Sequence of chain 1.I:
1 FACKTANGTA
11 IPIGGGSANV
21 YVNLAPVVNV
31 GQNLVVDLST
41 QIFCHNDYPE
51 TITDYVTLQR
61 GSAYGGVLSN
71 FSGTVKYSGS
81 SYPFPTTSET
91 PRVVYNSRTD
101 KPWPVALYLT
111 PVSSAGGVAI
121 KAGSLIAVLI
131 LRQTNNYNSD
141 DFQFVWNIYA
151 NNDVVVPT

Binding-site contacts:
Ligand atom O3 contacts residue PHE142 of chain 1.I at 3.7 Å.
Ligand atom O6 contacts residue ASP54 of chain 1.I at 2.6 Å (salt-bridge).
Ligand atom O3 contacts residue ASN135 of chain 1.I at 3.6 Å (h-bond).
Ligand atom C4 contacts residue GLN133 of chain 1.I at 3.7 Å.
Ligand atom O4 contacts residue ILE52 of chain 1.I at 3.4 Å.
Ligand atom O5 contacts residue ASP47 of chain 1.I at 3.8 Å.
Ligand atom FAL contacts residue ILE52 of chain 1.I at 3.2 Å.
Ligand atom C3 contacts residue ASP140 of chain 1.I at 3.3 Å.
Ligand atom C1 contacts residue PHE1 of chain 1.I at 3.7 Å (hydrophobic).
Ligand atom C2 contacts residue PHE1 of chain 1.I at 3.7 Å (hydrophobic).
Ligand atom CAL contacts residue TYR48 of chain 1.I at 3.5 Å (hydrophobic).
Ligand atom O2 contacts residue ILE13 of chain 1.I at 3.5 Å.
Ligand atom O3 contacts residue ASP140 of chain 1.I at 2.9 Å (salt-bridge).
Ligand atom O4 contacts residue ASN135 of chain 1.I at 3.0 Å (h-bond).
Ligand atom C5 contacts residue PHE1 of chain 1.I at 3.6 Å (hydrophobic).
Ligand atom CAK contacts residue TYR48 of chain 1.I at 3.6 Å (hydrophobic).
Ligand atom CAE contacts residue ILE52 of chain 1.I at 3.5 Å (hydrophobic).
Ligand atom O2 contacts residue PHE1 of chain 1.I at 2.8 Å (h-bond).
Ligand atom C6 contacts residue ASP47 of chain 1.I at 3.6 Å.
Ligand atom FAK contacts residue THR51 of chain 1.I at 3.5 Å.
Ligand atom FAK contacts residue TYR48 of chain 1.I at 3.5 Å.
Ligand atom FAI contacts residue TYR48 of chain 1.I at 3.6 Å.
Ligand atom CAH contacts residue TYR48 of chain 1.I at 3.6 Å (hydrophobic).
Ligand atom O6 contacts residue PHE1 of chain 1.I at 2.8 Å (h-bond).
Ligand atom C4 contacts residue PHE1 of chain 1.I at 3.7 Å (hydrophobic).
Ligand atom O4 contacts residue GLN133 of chain 1.I at 3.5 Å (h-bond).
Ligand atom C6 contacts residue ASN46 of chain 1.I at 3.3 Å.
Ligand atom CAF contacts residue ILE52 of chain 1.I at 3.5 Å (hydrophobic).
Ligand atom FAJ contacts residue TYR48 of chain 1.I at 3.2 Å.
Ligand atom C4 contacts residue ASP54 of chain 1.I at 3.3 Å.
Ligand atom O3 contacts residue GLN133 of chain 1.I at 3.0 Å (h-bond).
Ligand atom O4 contacts residue ASP54 of chain 1.I at 2.5 Å (salt-bridge).
Ligand atom O6 contacts residue ASN46 of chain 1.I at 3.1 Å (h-bond).
Ligand atom C6 contacts residue ASP54 of chain 1.I at 3.4 Å.
Ligand atom O5 contacts residue PHE1 of chain 1.I at 3.0 Å (h-bond).
Ligand atom CAJ contacts residue TYR48 of chain 1.I at 3.3 Å (hydrophobic).
Ligand atom O6 contacts residue ASP47 of chain 1.I at 2.9 Å (salt-bridge).
Ligand atom CAG contacts residue TYR48 of chain 1.I at 3.7 Å (hydrophobic).
Ligand atom C6 contacts residue PHE1 of chain 1.I at 3.7 Å (hydrophobic).
Ligand atom CAI contacts residue TYR48 of chain 1.I at 3.4 Å (hydrophobic).

The small molecule below binds the protein below.
Small molecule (SMILES): OC[C@H]1O[C@H](Oc2ccc(-c3c(F)c(F)c(F)c(F)c3F)cc2)[C@@H](O)[C@@H](O)[C@@H]1O